This protein binds this small molecule.
Small molecule (SMILES): [H]/N=C(\N)NOCCNC(=O)Cn1c(C)cnc(NCC(F)(F)c2ccccc2)c1=O

Sequence of chain 1.B:
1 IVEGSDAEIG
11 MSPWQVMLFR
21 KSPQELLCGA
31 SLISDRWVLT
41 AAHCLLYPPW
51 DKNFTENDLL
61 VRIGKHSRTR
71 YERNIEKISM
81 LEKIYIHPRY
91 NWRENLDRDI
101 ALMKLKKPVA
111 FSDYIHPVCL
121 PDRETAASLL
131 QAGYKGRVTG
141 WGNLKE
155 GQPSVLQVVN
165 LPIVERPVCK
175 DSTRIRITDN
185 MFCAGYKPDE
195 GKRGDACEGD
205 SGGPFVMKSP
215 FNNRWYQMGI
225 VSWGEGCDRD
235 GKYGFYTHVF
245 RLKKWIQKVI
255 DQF

Binding-site contacts:
Ligand atom C28 contacts residue ALA200 of chain 1.B at 3.4 Å (hydrophobic).
Ligand atom C28 contacts residue ASP199 of chain 1.B at 3.7 Å.
Ligand atom C01 contacts residue TYR47 of chain 1.B at 3.7 Å (hydrophobic).
Ligand atom C07 contacts residue GLY228 of chain 1.B at 3.6 Å.
Ligand atom C03 contacts residue TRP50 of chain 1.B at 3.8 Å (hydrophobic).
Ligand atom N29 contacts residue GLY228 of chain 1.B at 3.5 Å.
Ligand atom N29 contacts residue ALA200 of chain 1.B at 3.5 Å (h-bond).
Ligand atom N30 contacts residue ALA200 of chain 1.B at 3.2 Å (h-bond).
Ligand atom O26 contacts residue GLY228 of chain 1.B at 3.8 Å.
Ligand atom C24 contacts residue SER205 of chain 1.B at 2.9 Å.
Ligand atom N30 contacts residue ASP199 of chain 1.B at 2.5 Å (salt-bridge).
Ligand atom C25 contacts residue CYS201 of chain 1.B at 3.4 Å (hydrophobic).
Ligand atom C20 contacts residue SER226 of chain 1.B at 3.4 Å.
Ligand atom F09 contacts residue GLU229 of chain 1.B at 3.3 Å.
Ligand atom N30 contacts residue GLY238 of chain 1.B at 3.7 Å.
Ligand atom N27 contacts residue TRP227 of chain 1.B at 3.2 Å.
Ligand atom F09 contacts residue TRP227 of chain 1.B at 3.7 Å.
Ligand atom O18 contacts residue GLY228 of chain 1.B at 3.1 Å (h-bond).
Ligand atom C20 contacts residue HIS43 of chain 1.B at 3.3 Å.
Ligand atom C25 contacts residue SER205 of chain 1.B at 3.6 Å.
Ligand atom C03 contacts residue TYR47 of chain 1.B at 3.8 Å (hydrophobic).
Ligand atom C21 contacts residue HIS43 of chain 1.B at 3.7 Å.
Ligand atom N06 contacts residue GLY228 of chain 1.B at 2.8 Å (h-bond).
Ligand atom C21 contacts residue SER205 of chain 1.B at 3.6 Å.
Ligand atom C24 contacts residue CYS201 of chain 1.B at 3.7 Å (hydrophobic).
Ligand atom C02 contacts residue TRP50 of chain 1.B at 3.8 Å (hydrophobic).
Ligand atom N27 contacts residue GLY228 of chain 1.B at 3.4 Å (h-bond).
Ligand atom C14 contacts residue GLU94 of chain 1.B at 3.5 Å.
Ligand atom N29 contacts residue ASP199 of chain 1.B at 3.5 Å (salt-bridge).
Ligand atom C17 contacts residue TRP227 of chain 1.B at 3.8 Å (hydrophobic).
Ligand atom C01 contacts residue HIS43 of chain 1.B at 3.8 Å.
Ligand atom C16 contacts residue TRP227 of chain 1.B at 3.6 Å (hydrophobic).
Ligand atom F09 contacts residue GLY228 of chain 1.B at 3.4 Å.
Ligand atom C28 contacts residue GLY228 of chain 1.B at 3.8 Å.
Ligand atom N29 contacts residue GLY230 of chain 1.B at 2.9 Å (h-bond).
Ligand atom N23 contacts residue SER205 of chain 1.B at 3.0 Å (h-bond).
Ligand atom N23 contacts residue SER226 of chain 1.B at 3.0 Å (h-bond).
Ligand atom C21 contacts residue SER226 of chain 1.B at 3.7 Å.
Ligand atom O18 contacts residue TRP227 of chain 1.B at 3.4 Å.
Ligand atom C25 contacts residue VAL225 of chain 1.B at 3.8 Å (hydrophobic).